Sequence of chain 1.A:
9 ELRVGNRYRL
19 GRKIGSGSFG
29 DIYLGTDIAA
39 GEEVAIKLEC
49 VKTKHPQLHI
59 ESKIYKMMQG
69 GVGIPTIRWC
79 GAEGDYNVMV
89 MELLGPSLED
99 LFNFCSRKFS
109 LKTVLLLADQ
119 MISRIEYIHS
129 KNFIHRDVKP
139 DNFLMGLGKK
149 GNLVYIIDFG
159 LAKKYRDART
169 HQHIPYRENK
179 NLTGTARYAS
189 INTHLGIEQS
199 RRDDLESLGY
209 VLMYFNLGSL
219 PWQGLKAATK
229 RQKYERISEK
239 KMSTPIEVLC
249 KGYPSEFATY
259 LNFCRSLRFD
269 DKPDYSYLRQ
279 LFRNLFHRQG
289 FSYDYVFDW

The small molecule below binds the protein below.
Small molecule (SMILES): CC(C)C[C@H](NC(=O)[C@H](COP(=O)(O)O)NC(=O)[C@H](C)NC(=O)[C@@H](NC(=O)[C@@H](N)COP(=O)(O)O)C(C)C)C(=O)N[C@H](C=O)[C@@H](C)O

Binding-site contacts:
Ligand atom CA contacts residue GLY182 of chain 1.A at 3.5 Å.
Ligand atom CB contacts residue LYS231 of chain 1.A at 3.7 Å.
Ligand atom O2P contacts residue ASP156 of chain 1.A at 2.8 Å (salt-bridge).
Ligand atom O contacts residue LYS137 of chain 1.A at 3.3 Å (salt-bridge).
Ligand atom O contacts residue THR183 of chain 1.A at 3.7 Å.
Ligand atom O contacts residue THR181 of chain 1.A at 3.7 Å.
Ligand atom O3P contacts residue ARG185 of chain 1.A at 2.8 Å (salt-bridge).
Ligand atom O contacts residue THR183 of chain 1.A at 3.2 Å.
Ligand atom O1P contacts residue GLY222 of chain 1.A at 2.9 Å (h-bond).
Ligand atom O3P contacts residue SER26 of chain 1.A at 2.9 Å (h-bond).
Ligand atom C contacts residue GLY182 of chain 1.A at 3.4 Å.
Ligand atom O1P contacts residue LYS231 of chain 1.A at 3.4 Å.
Ligand atom OG contacts residue LYS137 of chain 1.A at 3.2 Å (salt-bridge).
Ligand atom O3P contacts residue GLY25 of chain 1.A at 3.2 Å.
Ligand atom CB contacts residue GLY182 of chain 1.A at 3.3 Å.
Ligand atom O contacts residue LEU159 of chain 1.A at 3.2 Å.
Ligand atom P contacts residue ARG185 of chain 1.A at 3.7 Å.
Ligand atom O contacts residue SER26 of chain 1.A at 3.0 Å (h-bond).
Ligand atom CD2 contacts residue TYR232 of chain 1.A at 3.3 Å (hydrophobic).
Ligand atom O3P contacts residue GLN221 of chain 1.A at 3.6 Å.
Ligand atom O contacts residue THR181 of chain 1.A at 3.4 Å.
Ligand atom O2P contacts residue ARG185 of chain 1.A at 2.8 Å (salt-bridge).
Ligand atom O contacts residue GLY182 of chain 1.A at 3.3 Å (h-bond).
Ligand atom OG contacts residue ASP135 of chain 1.A at 3.3 Å (salt-bridge).
Ligand atom O2P contacts residue GLN221 of chain 1.A at 3.7 Å.
Ligand atom C contacts residue THR181 of chain 1.A at 3.5 Å.
Ligand atom CB contacts residue LEU180 of chain 1.A at 3.6 Å (hydrophobic).
Ligand atom O contacts residue LEU180 of chain 1.A at 3.3 Å (h-bond).
Ligand atom O1P contacts residue LYS137 of chain 1.A at 2.8 Å (salt-bridge).
Ligand atom CG2 contacts residue ARG185 of chain 1.A at 3.4 Å.
Ligand atom O contacts residue ALA184 of chain 1.A at 3.4 Å (h-bond).
Ligand atom CA contacts residue GLY182 of chain 1.A at 3.5 Å.
Ligand atom O contacts residue ARG185 of chain 1.A at 3.0 Å (salt-bridge).
Ligand atom O contacts residue GLY182 of chain 1.A at 2.9 Å (h-bond).
Ligand atom N contacts residue GLY182 of chain 1.A at 2.6 Å (h-bond).
Ligand atom N contacts residue LYS228 of chain 1.A at 3.6 Å.
Ligand atom P contacts residue LYS137 of chain 1.A at 3.6 Å.
Ligand atom O2P contacts residue ASP135 of chain 1.A at 3.5 Å (salt-bridge).
Ligand atom O1P contacts residue ASP156 of chain 1.A at 3.7 Å.
Ligand atom CG contacts residue GLY182 of chain 1.A at 3.3 Å.